Binding-site contacts:
Ligand atom C14 contacts residue ILE113 of chain 1.A at 3.6 Å (hydrophobic).
Ligand atom N3 contacts residue TYR130 of chain 1.A at 2.8 Å (h-bond).
Ligand atom C25 contacts residue MET126 of chain 1.A at 3.6 Å (hydrophobic).
Ligand atom C15 contacts residue ARG92 of chain 1.A at 3.7 Å.
Ligand atom C37 contacts residue ASN44 of chain 1.A at 3.7 Å.
Ligand atom O22 contacts residue ARG92 of chain 1.A at 3.0 Å (salt-bridge).
Ligand atom F27 contacts residue MET51 of chain 1.A at 3.6 Å.
Ligand atom C18 contacts residue ILE113 of chain 1.A at 3.5 Å (hydrophobic).
Ligand atom F29 contacts residue SER93 of chain 1.A at 3.6 Å.
Ligand atom C14 contacts residue SER93 of chain 1.A at 3.6 Å.
Ligand atom C12 contacts residue SER93 of chain 1.A at 3.7 Å.
Ligand atom O30 contacts residue HIS55 of chain 1.A at 3.2 Å.
Ligand atom C33 contacts residue LEU48 of chain 1.A at 3.4 Å (hydrophobic).
Ligand atom C20 contacts residue MET51 of chain 1.A at 3.7 Å (hydrophobic).
Ligand atom N7 contacts residue SER93 of chain 1.A at 3.0 Å (h-bond).
Ligand atom C5 contacts residue SER93 of chain 1.A at 3.6 Å.
Ligand atom C15 contacts residue HIS55 of chain 1.A at 3.6 Å.
Ligand atom F28 contacts residue ILE34 of chain 1.A at 3.6 Å.
Ligand atom F28 contacts residue ILE30 of chain 1.A at 3.5 Å.
Ligand atom C2 contacts residue TYR130 of chain 1.A at 3.6 Å (hydrophobic).
Ligand atom C32 contacts residue ILE118 of chain 1.A at 3.8 Å (hydrophobic).
Ligand atom C18 contacts residue SER93 of chain 1.A at 3.6 Å.
Ligand atom C5 contacts residue TYR130 of chain 1.A at 3.7 Å (hydrophobic).
Ligand atom F26 contacts residue ILE96 of chain 1.A at 3.6 Å.
Ligand atom C35 contacts residue LEU48 of chain 1.A at 3.7 Å (hydrophobic).
Ligand atom C19 contacts residue ILE96 of chain 1.A at 3.4 Å (hydrophobic).
Ligand atom C2 contacts residue SER93 of chain 1.A at 3.6 Å.
Ligand atom N3 contacts residue SER93 of chain 1.A at 3.5 Å.
Ligand atom F28 contacts residue ILE96 of chain 1.A at 3.4 Å.
Ligand atom F29 contacts residue PHE97 of chain 1.A at 3.1 Å.
Ligand atom C14 contacts residue TYR130 of chain 1.A at 3.7 Å (hydrophobic).
Ligand atom C19 contacts residue MET51 of chain 1.A at 3.7 Å (hydrophobic).
Ligand atom C24 contacts residue MET89 of chain 1.A at 3.6 Å (hydrophobic).
Ligand atom C33 contacts residue MET89 of chain 1.A at 3.4 Å (hydrophobic).
Ligand atom F27 contacts residue ALA52 of chain 1.A at 3.7 Å.
Ligand atom C8 contacts residue SER93 of chain 1.A at 3.4 Å.
Ligand atom O21 contacts residue MET51 of chain 1.A at 3.6 Å.
Ligand atom F27 contacts residue MET89 of chain 1.A at 3.5 Å.
Ligand atom C13 contacts residue MET51 of chain 1.A at 3.6 Å (hydrophobic).
Ligand atom F26 contacts residue SER93 of chain 1.A at 3.7 Å.

Sequence of chain 1.A:
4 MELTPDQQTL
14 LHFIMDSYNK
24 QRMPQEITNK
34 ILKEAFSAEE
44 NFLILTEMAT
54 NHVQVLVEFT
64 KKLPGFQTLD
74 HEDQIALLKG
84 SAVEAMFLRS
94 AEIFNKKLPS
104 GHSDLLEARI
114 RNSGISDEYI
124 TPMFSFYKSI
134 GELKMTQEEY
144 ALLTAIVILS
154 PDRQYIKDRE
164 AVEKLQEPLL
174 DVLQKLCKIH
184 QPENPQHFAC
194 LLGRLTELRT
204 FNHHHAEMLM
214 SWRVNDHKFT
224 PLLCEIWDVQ

A small-molecule ligand and the protein it binds are described below.
Small molecule (SMILES): O=C(O)c1cc(F)c(NC(=O)[C@H](C2CCCCC2)n2c(-c3ccc(Cl)cc3)nc3cc(F)c(F)cc32)c(F)c1